A small-molecule ligand and the protein it binds are described below.
Small molecule (SMILES): [N-]=[N+]=NC[C@H]1O[C@@H](n2c(SCC(=O)NCCc3nc4ccccc4[nH]3)nc3c(N)ncnc32)[C@H](O)[C@@H]1O

Sequence of chain 1.A:
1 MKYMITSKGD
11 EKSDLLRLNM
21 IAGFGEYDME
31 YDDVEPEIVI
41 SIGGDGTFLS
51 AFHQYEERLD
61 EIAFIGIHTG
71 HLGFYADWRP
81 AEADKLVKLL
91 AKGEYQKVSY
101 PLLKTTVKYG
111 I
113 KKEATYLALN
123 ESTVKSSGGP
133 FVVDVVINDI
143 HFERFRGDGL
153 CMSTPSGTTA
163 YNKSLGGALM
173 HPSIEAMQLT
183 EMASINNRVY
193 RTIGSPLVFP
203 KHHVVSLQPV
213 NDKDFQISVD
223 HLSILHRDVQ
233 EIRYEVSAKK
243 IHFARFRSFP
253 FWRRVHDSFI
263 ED

Sequence of chain 1.C:
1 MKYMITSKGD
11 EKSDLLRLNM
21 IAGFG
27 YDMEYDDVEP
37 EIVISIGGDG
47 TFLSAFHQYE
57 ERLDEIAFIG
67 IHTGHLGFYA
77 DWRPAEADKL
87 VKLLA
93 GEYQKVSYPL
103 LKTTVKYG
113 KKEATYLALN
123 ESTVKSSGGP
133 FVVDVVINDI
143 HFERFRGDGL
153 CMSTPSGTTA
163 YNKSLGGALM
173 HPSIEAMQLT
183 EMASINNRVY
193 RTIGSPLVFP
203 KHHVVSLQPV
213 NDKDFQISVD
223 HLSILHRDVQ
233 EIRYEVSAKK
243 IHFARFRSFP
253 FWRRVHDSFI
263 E

Binding-site contacts:
Ligand atom OBJ contacts residue GLU123 of chain 1.C at 2.4 Å (salt-bridge).
Ligand atom OBJ contacts residue ASN122 of chain 1.C at 3.7 Å.
Ligand atom OBJ contacts residue ALA162 of chain 1.C at 3.4 Å.
Ligand atom N7 contacts residue ASP150 of chain 1.A at 3.5 Å (salt-bridge).
Ligand atom N6 contacts residue ASP150 of chain 1.A at 2.8 Å (salt-bridge).
Ligand atom C2 contacts residue SER166 of chain 1.C at 3.4 Å.
Ligand atom N3 contacts residue ALA162 of chain 1.C at 3.7 Å.
Ligand atom N6 contacts residue TYR163 of chain 1.C at 3.7 Å.
Ligand atom NAI contacts residue GLY149 of chain 1.A at 2.8 Å (h-bond).
Ligand atom C2 contacts residue ALA162 of chain 1.C at 3.6 Å (hydrophobic).
Ligand atom N7 contacts residue TYR163 of chain 1.C at 3.5 Å.
Ligand atom CBB contacts residue GLU123 of chain 1.C at 3.3 Å.
Ligand atom CAK contacts residue ASP150 of chain 1.A at 3.8 Å.
Ligand atom CAD contacts residue GLY149 of chain 1.A at 3.5 Å.
Ligand atom N6 contacts residue ALA185 of chain 1.A at 3.1 Å (h-bond).
Ligand atom CAC contacts residue GLY149 of chain 1.A at 3.5 Å.
Ligand atom N3 contacts residue TYR163 of chain 1.C at 3.5 Å (h-bond).
Ligand atom NAL contacts residue ASP150 of chain 1.A at 3.4 Å (salt-bridge).
Ligand atom NAI contacts residue PRO132 of chain 1.A at 3.6 Å.
Ligand atom OBI contacts residue ASP222 of chain 1.C at 3.6 Å (salt-bridge).
Ligand atom OBI contacts residue ASN122 of chain 1.C at 3.3 Å (h-bond).
Ligand atom OBJ contacts residue TYR163 of chain 1.C at 3.6 Å (h-bond).
Ligand atom CAD contacts residue PRO132 of chain 1.A at 3.6 Å (hydrophobic).
Ligand atom OBI contacts residue GLU123 of chain 1.C at 2.8 Å (salt-bridge).
Ligand atom N6 contacts residue GLY149 of chain 1.A at 3.7 Å.
Ligand atom CAH contacts residue PRO132 of chain 1.A at 3.8 Å (hydrophobic).
Ligand atom C5 contacts residue TYR163 of chain 1.C at 3.4 Å (hydrophobic).
Ligand atom C6 contacts residue SER166 of chain 1.C at 3.7 Å.
Ligand atom CAH contacts residue GLY131 of chain 1.A at 3.6 Å.
Ligand atom CAA contacts residue ARG148 of chain 1.A at 3.6 Å.
Ligand atom CAJ contacts residue GLY131 of chain 1.A at 3.3 Å.
Ligand atom CBB contacts residue ASP222 of chain 1.C at 3.5 Å.
Ligand atom NBH contacts residue GLY46 of chain 1.C at 3.6 Å.
Ligand atom OBI contacts residue LEU49 of chain 1.C at 3.5 Å.
Ligand atom N1 contacts residue SER166 of chain 1.C at 2.9 Å (h-bond).
Ligand atom CAB contacts residue ARG148 of chain 1.A at 3.5 Å.
Ligand atom CBA contacts residue GLU123 of chain 1.C at 3.3 Å.
Ligand atom C6 contacts residue ASP150 of chain 1.A at 3.7 Å.
Ligand atom C6 contacts residue TYR163 of chain 1.C at 3.5 Å (hydrophobic).
Ligand atom CAO contacts residue TYR163 of chain 1.C at 3.4 Å (hydrophobic).